Sequence of chain 1.A:
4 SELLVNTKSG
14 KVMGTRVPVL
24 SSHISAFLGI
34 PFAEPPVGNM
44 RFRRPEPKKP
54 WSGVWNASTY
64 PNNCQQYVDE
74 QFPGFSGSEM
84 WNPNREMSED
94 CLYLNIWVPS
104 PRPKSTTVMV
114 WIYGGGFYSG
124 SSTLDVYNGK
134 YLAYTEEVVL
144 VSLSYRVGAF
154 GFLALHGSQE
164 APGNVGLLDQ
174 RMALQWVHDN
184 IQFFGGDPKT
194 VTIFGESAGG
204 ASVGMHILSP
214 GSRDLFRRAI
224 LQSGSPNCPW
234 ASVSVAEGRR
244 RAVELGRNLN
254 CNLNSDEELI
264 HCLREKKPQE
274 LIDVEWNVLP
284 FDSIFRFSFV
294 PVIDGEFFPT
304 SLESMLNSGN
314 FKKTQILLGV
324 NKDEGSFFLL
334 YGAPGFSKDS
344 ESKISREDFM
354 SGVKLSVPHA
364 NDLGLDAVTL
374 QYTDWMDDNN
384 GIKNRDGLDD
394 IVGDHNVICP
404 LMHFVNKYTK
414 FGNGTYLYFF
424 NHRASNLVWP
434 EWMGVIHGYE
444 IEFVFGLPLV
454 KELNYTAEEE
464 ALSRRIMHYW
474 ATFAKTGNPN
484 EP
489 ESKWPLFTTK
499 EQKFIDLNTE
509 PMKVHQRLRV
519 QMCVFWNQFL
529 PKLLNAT

The small molecule below binds the protein below.
Small molecule (SMILES): CC(=O)N[C@@H]1[C@@H](O)[C@H](O)[C@@H](CO)O[C@H]1O

Binding-site contacts:
Ligand atom O5 contacts residue ASN59 of chain 1.A at 2.4 Å (h-bond).
Ligand atom O3 contacts residue SER61 of chain 1.A at 2.7 Å (h-bond).
Ligand atom N2 contacts residue ASN59 of chain 1.A at 3.4 Å (h-bond).
Ligand atom C8 contacts residue ASN59 of chain 1.A at 4.3 Å.
Ligand atom C1 contacts residue ASN59 of chain 1.A at 1.4 Å.
Ligand atom C7 contacts residue ASN59 of chain 1.A at 4.3 Å.
Ligand atom C1 contacts residue SER61 of chain 1.A at 3.8 Å.
Ligand atom C2 contacts residue ASN59 of chain 1.A at 2.5 Å.
Ligand atom O5 contacts residue SER61 of chain 1.A at 4.1 Å.
Ligand atom C2 contacts residue SER61 of chain 1.A at 3.5 Å.
Ligand atom C5 contacts residue ASN59 of chain 1.A at 3.7 Å.
Ligand atom O3 contacts residue ASN59 of chain 1.A at 3.8 Å.
Ligand atom C3 contacts residue ASN59 of chain 1.A at 3.6 Å.
Ligand atom C4 contacts residue ASN59 of chain 1.A at 4.3 Å.
Ligand atom C8 contacts residue THR62 of chain 1.A at 3.7 Å.
Ligand atom C3 contacts residue SER61 of chain 1.A at 3.6 Å.